Binding-site contacts:
Ligand atom O contacts residue TYR385 of chain 1.A at 2.6 Å (h-bond).
Ligand atom CAG contacts residue VAL264 of chain 1.A at 3.6 Å (hydrophobic).
Ligand atom OAC contacts residue GLU302 of chain 1.A at 2.6 Å (salt-bridge).
Ligand atom CAJ contacts residue TYR385 of chain 1.A at 3.4 Å (hydrophobic).
Ligand atom CA contacts residue ALA266 of chain 1.A at 3.2 Å (hydrophobic).
Ligand atom NAR contacts residue ALA266 of chain 1.A at 2.9 Å (h-bond).
Ligand atom O contacts residue HIS301 of chain 1.A at 3.3 Å (h-bond).
Ligand atom OAC contacts residue HIS305 of chain 1.A at 2.9 Å (h-bond).
Ligand atom FAF contacts residue GLU124 of chain 1.A at 3.5 Å.
Ligand atom OAC contacts residue HIS301 of chain 1.A at 3.1 Å (h-bond).
Ligand atom CAI contacts residue VAL264 of chain 1.A at 3.4 Å (hydrophobic).
Ligand atom FAE contacts residue ALA125 of chain 1.A at 3.4 Å.
Ligand atom C contacts residue ZN1 of chain 1.B at 2.8 Å.
Ligand atom C contacts residue ALA266 of chain 1.A at 3.6 Å (hydrophobic).
Ligand atom CAH contacts residue TYR380 of chain 1.A at 3.4 Å (hydrophobic).
Ligand atom CAQ contacts residue GOL1 of chain 1.F at 3.6 Å.
Ligand atom CBA contacts residue GLU124 of chain 1.A at 3.1 Å.
Ligand atom CAW contacts residue GLU124 of chain 1.A at 3.3 Å.
Ligand atom O contacts residue GLU324 of chain 1.A at 2.8 Å (salt-bridge).
Ligand atom NAR contacts residue GLU268 of chain 1.A at 3.6 Å.
Ligand atom FAD contacts residue THR110 of chain 1.A at 3.4 Å.
Ligand atom FAE contacts residue GLU377 of chain 1.A at 3.5 Å.
Ligand atom C contacts residue TYR385 of chain 1.A at 3.4 Å (hydrophobic).
Ligand atom O contacts residue ZN1 of chain 1.B at 2.1 Å.
Ligand atom NAR contacts residue GLU302 of chain 1.A at 2.9 Å (salt-bridge).
Ligand atom FAD contacts residue GLN122 of chain 1.A at 3.3 Å.
Ligand atom FAF contacts residue THR110 of chain 1.A at 3.5 Å.
Ligand atom CAN contacts residue ARG294 of chain 1.A at 3.5 Å.
Ligand atom NAR contacts residue ZN1 of chain 1.B at 2.9 Å.
Ligand atom CAI contacts residue ALA266 of chain 1.A at 3.2 Å (hydrophobic).
Ligand atom CBA contacts residue MET839 of chain 1.A at 3.6 Å (hydrophobic).
Ligand atom FAF contacts residue GLU377 of chain 1.A at 3.2 Å.
Ligand atom CAV contacts residue MET839 of chain 1.A at 3.6 Å (hydrophobic).
Ligand atom OAA contacts residue GLY265 of chain 1.A at 2.8 Å (h-bond).
Ligand atom CAV contacts residue GLU124 of chain 1.A at 3.3 Å.
Ligand atom FAD contacts residue ASN263 of chain 1.A at 3.5 Å.
Ligand atom OAC contacts residue GLU268 of chain 1.A at 2.9 Å (salt-bridge).
Ligand atom OAA contacts residue ALA266 of chain 1.A at 3.2 Å (h-bond).
Ligand atom OAC contacts residue ZN1 of chain 1.B at 2.1 Å.
Ligand atom CAZ contacts residue VAL264 of chain 1.A at 3.5 Å (hydrophobic).

Sequence of chain 1.A:
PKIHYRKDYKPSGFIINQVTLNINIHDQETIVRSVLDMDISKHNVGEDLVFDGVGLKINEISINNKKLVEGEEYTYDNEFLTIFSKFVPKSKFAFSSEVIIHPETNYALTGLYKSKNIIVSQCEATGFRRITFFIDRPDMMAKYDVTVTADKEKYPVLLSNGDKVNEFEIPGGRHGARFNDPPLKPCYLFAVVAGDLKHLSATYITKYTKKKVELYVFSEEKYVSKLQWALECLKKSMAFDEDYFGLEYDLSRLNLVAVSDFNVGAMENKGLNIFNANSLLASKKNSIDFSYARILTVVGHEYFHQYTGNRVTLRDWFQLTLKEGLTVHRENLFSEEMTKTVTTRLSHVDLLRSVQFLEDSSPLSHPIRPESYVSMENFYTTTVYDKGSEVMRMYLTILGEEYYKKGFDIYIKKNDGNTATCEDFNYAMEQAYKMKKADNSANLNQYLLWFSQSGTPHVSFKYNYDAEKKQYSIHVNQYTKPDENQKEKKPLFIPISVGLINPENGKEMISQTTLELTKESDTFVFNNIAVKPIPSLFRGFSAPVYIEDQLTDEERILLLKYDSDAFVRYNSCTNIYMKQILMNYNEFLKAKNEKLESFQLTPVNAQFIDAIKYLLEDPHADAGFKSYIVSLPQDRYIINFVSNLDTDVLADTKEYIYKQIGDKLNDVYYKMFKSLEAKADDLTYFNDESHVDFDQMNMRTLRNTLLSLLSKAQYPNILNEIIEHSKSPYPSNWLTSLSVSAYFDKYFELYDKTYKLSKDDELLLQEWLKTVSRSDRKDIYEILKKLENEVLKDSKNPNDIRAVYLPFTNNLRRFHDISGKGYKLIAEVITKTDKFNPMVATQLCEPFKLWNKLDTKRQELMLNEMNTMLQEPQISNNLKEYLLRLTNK

The protein below binds the small molecule below.
Small molecule (SMILES): O=C(CC1CCCC1)N[C@@H](C(=O)NO)c1ccc(-c2cc(F)c(F)c(F)c2)cc1